Sequence of chain 1.E:
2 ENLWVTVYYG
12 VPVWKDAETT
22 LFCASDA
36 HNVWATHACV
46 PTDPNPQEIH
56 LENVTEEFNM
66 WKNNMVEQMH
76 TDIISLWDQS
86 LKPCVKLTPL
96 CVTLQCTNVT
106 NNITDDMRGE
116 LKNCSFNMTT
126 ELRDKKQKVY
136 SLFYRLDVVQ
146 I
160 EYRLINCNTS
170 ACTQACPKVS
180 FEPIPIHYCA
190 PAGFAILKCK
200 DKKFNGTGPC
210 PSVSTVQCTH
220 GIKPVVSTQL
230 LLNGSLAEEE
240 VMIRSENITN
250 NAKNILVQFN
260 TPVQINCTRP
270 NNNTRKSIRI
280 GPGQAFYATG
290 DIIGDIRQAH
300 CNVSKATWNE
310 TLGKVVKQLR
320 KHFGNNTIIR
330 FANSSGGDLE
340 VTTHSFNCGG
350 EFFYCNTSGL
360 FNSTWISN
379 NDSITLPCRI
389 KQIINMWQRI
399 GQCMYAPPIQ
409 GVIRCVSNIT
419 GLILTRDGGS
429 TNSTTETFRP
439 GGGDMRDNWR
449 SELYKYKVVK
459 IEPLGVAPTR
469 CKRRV

The small molecule below binds the protein below.
Small molecule (SMILES): CC(=O)N[C@H]1[C@H](O[C@H]2[C@H](O)[C@@H](NC(C)=O)CO[C@@H]2CO)O[C@H](CO)[C@@H](O)[C@@H]1O

Binding-site contacts:
Ligand atom C7 contacts residue SER333 of chain 1.E at 3.8 Å.
Ligand atom C8 contacts residue GLY335 of chain 1.E at 3.7 Å.
Ligand atom O6 contacts residue NAG1 of chain 1.FA at 2.6 Å (h-bond).
Ligand atom C4 contacts residue ASN332 of chain 1.E at 4.2 Å.
Ligand atom N2 contacts residue SER333 of chain 1.E at 3.6 Å.
Ligand atom O7 contacts residue ASN332 of chain 1.E at 3.3 Å (h-bond).
Ligand atom C6 contacts residue NAG1 of chain 1.NB at 4.3 Å.
Ligand atom O5 contacts residue ASN332 of chain 1.E at 2.4 Å (h-bond).
Ligand atom C6 contacts residue NAG1 of chain 1.FA at 3.5 Å.
Ligand atom C5 contacts residue NAG2 of chain 1.FA at 3.5 Å.
Ligand atom C8 contacts residue THR341 of chain 1.E at 3.7 Å.
Ligand atom C8 contacts residue SER334 of chain 1.E at 4.4 Å.
Ligand atom C8 contacts residue SER333 of chain 1.E at 3.3 Å.
Ligand atom N2 contacts residue ASN332 of chain 1.E at 2.9 Å (h-bond).
Ligand atom C3 contacts residue ASN332 of chain 1.E at 3.8 Å.
Ligand atom O6 contacts residue NAG2 of chain 1.FA at 3.7 Å.
Ligand atom C6 contacts residue NAG2 of chain 1.FA at 3.4 Å.
Ligand atom O4 contacts residue BMA3 of chain 1.FA at 4.1 Å.
Ligand atom C5 contacts residue ASN332 of chain 1.E at 3.7 Å.
Ligand atom C7 contacts residue ASN332 of chain 1.E at 3.3 Å.
Ligand atom C8 contacts residue ASN332 of chain 1.E at 4.4 Å.
Ligand atom O6 contacts residue NAG1 of chain 1.NB at 3.5 Å.
Ligand atom O7 contacts residue NAG1 of chain 1.FA at 4.0 Å.
Ligand atom O4 contacts residue NAG2 of chain 1.FA at 2.8 Å (h-bond).
Ligand atom C2 contacts residue ASN332 of chain 1.E at 2.4 Å.
Ligand atom C3 contacts residue BMA3 of chain 1.FA at 4.3 Å.
Ligand atom C1 contacts residue SER333 of chain 1.E at 4.4 Å.
Ligand atom C4 contacts residue NAG2 of chain 1.FA at 3.8 Å.
Ligand atom C1 contacts residue ASN332 of chain 1.E at 1.4 Å.